Binding-site contacts:
Ligand atom N contacts residue THR255 of chain 1.A at 3.3 Å (h-bond).
Ligand atom CG contacts residue SER75 of chain 1.A at 3.3 Å.
Ligand atom CD1 contacts residue ILE268 of chain 1.A at 3.7 Å (hydrophobic).
Ligand atom N contacts residue GLU260 of chain 1.A at 2.6 Å (salt-bridge).
Ligand atom CE2 contacts residue ALA205 of chain 1.A at 3.3 Å (hydrophobic).
Ligand atom N contacts residue GLN51 of chain 1.A at 3.2 Å (h-bond).
Ligand atom CB contacts residue ASN252 of chain 1.A at 3.7 Å.
Ligand atom ND2 contacts residue GLN51 of chain 1.A at 3.7 Å.
Ligand atom CZ contacts residue HIS267 of chain 1.A at 3.4 Å.
Ligand atom O contacts residue THR255 of chain 1.A at 3.8 Å.
Ligand atom O contacts residue SER254 of chain 1.A at 3.3 Å.
Ligand atom CB contacts residue GLN51 of chain 1.A at 3.9 Å.
Ligand atom CD2 contacts residue ALA205 of chain 1.A at 3.9 Å (hydrophobic).
Ligand atom CE1 contacts residue ILE268 of chain 1.A at 3.4 Å (hydrophobic).
Ligand atom O contacts residue GLU260 of chain 1.A at 3.8 Å.
Ligand atom N contacts residue THR73 of chain 1.A at 2.9 Å (h-bond).
Ligand atom CD2 contacts residue LEU209 of chain 1.A at 3.8 Å (hydrophobic).
Ligand atom O contacts residue THR255 of chain 1.A at 3.1 Å (h-bond).
Ligand atom CB contacts residue THR255 of chain 1.A at 3.6 Å.
Ligand atom CG contacts residue ASP71 of chain 1.A at 3.9 Å.
Ligand atom OD1 contacts residue SER75 of chain 1.A at 3.0 Å (h-bond).
Ligand atom CA contacts residue THR255 of chain 1.A at 3.9 Å.
Ligand atom O contacts residue GLN51 of chain 1.A at 3.6 Å (h-bond).
Ligand atom N contacts residue LEU253 of chain 1.A at 3.1 Å (h-bond).
Ligand atom CG contacts residue THR73 of chain 1.A at 3.6 Å.
Ligand atom CB contacts residue GLN51 of chain 1.A at 3.6 Å.
Ligand atom ND2 contacts residue SER75 of chain 1.A at 3.0 Å (h-bond).
Ligand atom CA contacts residue LEU253 of chain 1.A at 3.9 Å (hydrophobic).
Ligand atom CB contacts residue SER254 of chain 1.A at 3.8 Å.
Ligand atom O contacts residue LEU253 of chain 1.A at 3.9 Å.
Ligand atom CA contacts residue GLU260 of chain 1.A at 3.9 Å.
Ligand atom ND2 contacts residue ASP71 of chain 1.A at 3.3 Å (salt-bridge).
Ligand atom OD1 contacts residue THR74 of chain 1.A at 3.0 Å (h-bond).
Ligand atom CG contacts residue GLN51 of chain 1.A at 3.9 Å.
Ligand atom CA contacts residue THR255 of chain 1.A at 3.8 Å.
Ligand atom OD1 contacts residue THR73 of chain 1.A at 2.9 Å (h-bond).
Ligand atom CD2 contacts residue THR208 of chain 1.A at 3.8 Å.
Ligand atom ND2 contacts residue HIS92 of chain 1.A at 3.5 Å (h-bond).
Ligand atom CG contacts residue LEU209 of chain 1.A at 3.9 Å (hydrophobic).
Ligand atom CB contacts residue LEU253 of chain 1.A at 3.6 Å (hydrophobic).

Sequence of chain 1.A:
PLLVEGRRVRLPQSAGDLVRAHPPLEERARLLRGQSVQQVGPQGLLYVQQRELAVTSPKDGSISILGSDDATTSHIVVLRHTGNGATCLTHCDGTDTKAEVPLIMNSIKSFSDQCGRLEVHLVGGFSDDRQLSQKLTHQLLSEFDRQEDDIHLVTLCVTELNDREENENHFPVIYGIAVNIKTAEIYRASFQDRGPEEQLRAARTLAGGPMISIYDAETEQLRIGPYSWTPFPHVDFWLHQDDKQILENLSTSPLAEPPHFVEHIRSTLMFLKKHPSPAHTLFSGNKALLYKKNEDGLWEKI

This protein binds this small molecule.
Small molecule (SMILES): C[C@H](NC(=O)[C@H](Cc1ccccc1)NC(=O)[C@@H](N)CC(N)=O)C(=O)N[C@@H](C)C=O